Sequence of chain 1.C:
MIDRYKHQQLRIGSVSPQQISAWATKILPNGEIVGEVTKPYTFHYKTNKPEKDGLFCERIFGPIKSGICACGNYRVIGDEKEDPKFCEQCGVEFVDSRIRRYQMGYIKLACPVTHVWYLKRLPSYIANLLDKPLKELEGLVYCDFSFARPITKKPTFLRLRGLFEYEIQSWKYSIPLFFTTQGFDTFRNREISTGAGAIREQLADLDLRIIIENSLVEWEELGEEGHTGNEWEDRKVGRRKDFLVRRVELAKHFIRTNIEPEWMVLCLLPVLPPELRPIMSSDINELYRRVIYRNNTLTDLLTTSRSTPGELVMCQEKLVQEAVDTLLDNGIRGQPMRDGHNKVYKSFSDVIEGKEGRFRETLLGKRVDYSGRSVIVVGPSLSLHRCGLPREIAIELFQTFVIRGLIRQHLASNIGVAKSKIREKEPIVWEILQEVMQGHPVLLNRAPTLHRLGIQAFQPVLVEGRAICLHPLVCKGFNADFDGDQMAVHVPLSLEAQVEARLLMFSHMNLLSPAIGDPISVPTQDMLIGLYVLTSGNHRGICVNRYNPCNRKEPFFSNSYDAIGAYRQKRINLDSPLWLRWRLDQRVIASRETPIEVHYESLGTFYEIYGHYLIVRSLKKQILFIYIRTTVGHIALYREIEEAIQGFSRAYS

A protein and the small-molecule ligand that binds it are described below.
Small molecule (SMILES): Nc1ccn([C@@H]2O[C@H](CO[P](=O)(O)O[C@H]3[C@@H](O)[C@H](n4ccc(=O)[nH]c4=O)O[C@@H]3CO[P](=O)(O)O[C@H]3[C@@H](O)[C@H](n4cnc5c(N)ncnc54)O[C@@H]3CO[P](=O)(O)O[C@H]3[C@@H](O)[C@H](n4cnc5c(N)ncnc54)O[C@@H]3CO[P](=O)(O)O[C@H]3[C@@H](O)[C@H](n4ccc(=O)[nH]c4=O)O[C@@H]3CO[P](=O)(O)O[C@H]3[C@@H](O)[C@H](n4cnc5c(=O)nc(N)[nH]c54)O[C@@H]3COP(=O)=O)[C@@H](O[P](=O)(O)OC[C@H]3O[C@@H](n4cnc5c(=O)nc(N)[nH]c54)[C@H](O)[C@@H]3O[P](=O)(O)OC[C@H]3O[C@@H](n4ccc(N)nc4=O)[C@H](O)[C@@H]3O[P](=O)(O)OC[C@H]3O[C@@H](n4cnc5c(N)ncnc54)[C@H](O)[C@@H]3O)[C@H]2O)c(=O)n1

Sequence of chain 1.B:
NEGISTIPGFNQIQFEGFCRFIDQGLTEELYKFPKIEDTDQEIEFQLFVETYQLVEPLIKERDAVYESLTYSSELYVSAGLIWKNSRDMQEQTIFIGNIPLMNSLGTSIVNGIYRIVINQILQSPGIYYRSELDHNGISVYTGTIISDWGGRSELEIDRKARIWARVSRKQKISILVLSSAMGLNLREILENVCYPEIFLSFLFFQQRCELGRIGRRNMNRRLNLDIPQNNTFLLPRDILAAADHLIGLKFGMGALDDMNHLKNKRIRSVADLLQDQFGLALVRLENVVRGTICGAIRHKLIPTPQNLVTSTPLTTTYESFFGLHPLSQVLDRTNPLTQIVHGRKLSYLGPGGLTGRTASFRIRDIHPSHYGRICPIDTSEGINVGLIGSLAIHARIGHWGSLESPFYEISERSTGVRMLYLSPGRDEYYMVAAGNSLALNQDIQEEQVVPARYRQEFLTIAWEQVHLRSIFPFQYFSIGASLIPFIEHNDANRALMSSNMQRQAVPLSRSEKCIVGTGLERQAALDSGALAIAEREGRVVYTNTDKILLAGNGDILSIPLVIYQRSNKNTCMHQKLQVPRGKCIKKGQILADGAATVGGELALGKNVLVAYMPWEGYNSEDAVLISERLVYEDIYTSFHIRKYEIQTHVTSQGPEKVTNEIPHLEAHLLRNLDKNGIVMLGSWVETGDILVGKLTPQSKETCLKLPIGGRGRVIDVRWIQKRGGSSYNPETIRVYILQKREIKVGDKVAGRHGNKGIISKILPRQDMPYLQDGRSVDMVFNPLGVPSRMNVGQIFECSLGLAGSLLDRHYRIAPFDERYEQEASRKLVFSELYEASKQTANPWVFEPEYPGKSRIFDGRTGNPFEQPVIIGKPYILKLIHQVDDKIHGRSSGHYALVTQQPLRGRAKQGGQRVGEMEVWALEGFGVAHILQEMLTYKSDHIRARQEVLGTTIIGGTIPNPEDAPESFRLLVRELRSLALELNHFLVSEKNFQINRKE

Binding-site contacts:
Ligand atom OP1 contacts residue ARG550 of chain 1.B at 3.4 Å (salt-bridge).
Ligand atom O2' contacts residue HIS952 of chain 1.B at 3.7 Å.
Ligand atom OP2 contacts residue ALA967 of chain 1.B at 3.6 Å.
Ligand atom C4' contacts residue ASP500 of chain 1.C at 3.3 Å.
Ligand atom P contacts residue LYS827 of chain 1.B at 3.8 Å.
Ligand atom O3' contacts residue ASP496 of chain 1.C at 3.7 Å.
Ligand atom C4' contacts residue HIS952 of chain 1.B at 3.9 Å.
Ligand atom C3' contacts residue ASP498 of chain 1.C at 4.0 Å.
Ligand atom C3' contacts residue MG1 of chain 1.Y at 3.2 Å.
Ligand atom O3' contacts residue GLN376 of chain 1.B at 3.5 Å (h-bond).
Ligand atom C5' contacts residue GLY499 of chain 1.C at 4.1 Å.
Ligand atom C5' contacts residue LYS827 of chain 1.B at 4.1 Å.
Ligand atom OP1 contacts residue LYS819 of chain 1.B at 3.1 Å (salt-bridge).
Ligand atom O3' contacts residue ASP498 of chain 1.C at 3.0 Å (salt-bridge).
Ligand atom O2' contacts residue ASP500 of chain 1.C at 3.0 Å (salt-bridge).
Ligand atom C5' contacts residue GLN551 of chain 1.B at 3.9 Å.
Ligand atom OP1 contacts residue LEU968 of chain 1.B at 3.0 Å (h-bond).
Ligand atom OP1 contacts residue LYS827 of chain 1.B at 3.2 Å (salt-bridge).
Ligand atom O2' contacts residue MG1 of chain 1.Y at 3.9 Å.
Ligand atom OP1 contacts residue GLN551 of chain 1.B at 3.2 Å (h-bond).
Ligand atom C5' contacts residue HIS952 of chain 1.B at 3.6 Å.
Ligand atom OP2 contacts residue SER427 of chain 1.B at 4.0 Å.
Ligand atom P contacts residue LEU968 of chain 1.B at 4.2 Å.
Ligand atom C4' contacts residue GLN376 of chain 1.B at 4.1 Å.
Ligand atom C2' contacts residue ASP500 of chain 1.C at 3.7 Å.
Ligand atom C5' contacts residue ASP498 of chain 1.C at 3.5 Å.
Ligand atom C4' contacts residue ASP498 of chain 1.C at 4.0 Å.
Ligand atom O3' contacts residue GLN551 of chain 1.B at 3.8 Å.
Ligand atom C3' contacts residue ASP500 of chain 1.C at 3.4 Å.
Ligand atom OP1 contacts residue ALA967 of chain 1.B at 3.7 Å.
Ligand atom C2' contacts residue MG1 of chain 1.Y at 4.1 Å.
Ligand atom O3' contacts residue ASP500 of chain 1.C at 2.8 Å (salt-bridge).
Ligand atom P contacts residue GLN551 of chain 1.B at 4.0 Å.
Ligand atom O5' contacts residue LYS827 of chain 1.B at 3.4 Å (salt-bridge).
Ligand atom C4' contacts residue MG1 of chain 1.Y at 3.9 Å.
Ligand atom OP2 contacts residue LEU974 of chain 1.B at 3.3 Å.
Ligand atom C5' contacts residue ARG550 of chain 1.B at 3.6 Å.
Ligand atom OP1 contacts residue ASN547 of chain 1.B at 4.0 Å.
Ligand atom O3' contacts residue MG1 of chain 1.Y at 1.8 Å.
Ligand atom O2' contacts residue GLN376 of chain 1.B at 3.5 Å (h-bond).